Sequence of chain 6.A:
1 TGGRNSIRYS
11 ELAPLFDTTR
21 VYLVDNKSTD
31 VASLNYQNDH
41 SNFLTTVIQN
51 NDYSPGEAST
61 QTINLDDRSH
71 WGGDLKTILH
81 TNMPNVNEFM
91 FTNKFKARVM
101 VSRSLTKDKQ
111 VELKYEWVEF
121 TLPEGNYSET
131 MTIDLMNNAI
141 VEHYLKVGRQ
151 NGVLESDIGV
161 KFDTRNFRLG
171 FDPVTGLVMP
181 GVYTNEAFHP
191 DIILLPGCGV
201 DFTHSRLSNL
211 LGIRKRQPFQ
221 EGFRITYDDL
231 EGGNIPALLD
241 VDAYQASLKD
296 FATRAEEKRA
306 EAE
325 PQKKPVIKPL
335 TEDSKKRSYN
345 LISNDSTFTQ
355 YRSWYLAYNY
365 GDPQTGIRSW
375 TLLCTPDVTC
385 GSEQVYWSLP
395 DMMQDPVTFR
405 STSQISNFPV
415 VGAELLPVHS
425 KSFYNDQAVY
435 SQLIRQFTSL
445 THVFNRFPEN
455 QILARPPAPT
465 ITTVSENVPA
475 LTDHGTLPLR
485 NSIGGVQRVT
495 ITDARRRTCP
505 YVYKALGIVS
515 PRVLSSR

Binding-site contacts:
Ligand atom S1 contacts residue GLY222 of chain 6.A at 3.8 Å.
Ligand atom O3S contacts residue ARG224 of chain 6.A at 3.8 Å.
Ligand atom C3 contacts residue TRP374 of chain 6.A at 4.0 Å (hydrophobic).
Ligand atom O1S contacts residue ARG224 of chain 6.A at 2.9 Å (salt-bridge).
Ligand atom C1 contacts residue ARG224 of chain 6.A at 4.1 Å.
Ligand atom S1 contacts residue TRP374 of chain 6.A at 4.4 Å.
Ligand atom S1 contacts residue ARG224 of chain 6.A at 4.0 Å.
Ligand atom O1S contacts residue GLY222 of chain 6.A at 3.0 Å (h-bond).
Ligand atom O1S contacts residue LYS215 of chain 6.A at 3.9 Å.
Ligand atom C2 contacts residue TRP374 of chain 6.A at 4.0 Å (hydrophobic).
Ligand atom S1 contacts residue LYS215 of chain 6.A at 4.1 Å.
Ligand atom O2S contacts residue GLY222 of chain 6.A at 3.4 Å (h-bond).
Ligand atom N1 contacts residue TRP374 of chain 6.A at 3.5 Å.
Ligand atom O2S contacts residue LYS215 of chain 6.A at 3.1 Å (salt-bridge).
Ligand atom C3 contacts residue ASP229 of chain 6.A at 4.4 Å.
Ligand atom C2 contacts residue ARG224 of chain 6.A at 4.0 Å.
Ligand atom C1 contacts residue TRP374 of chain 6.A at 3.3 Å (hydrophobic).
Ligand atom O1S contacts residue TRP374 of chain 6.A at 4.0 Å.
Ligand atom O1S contacts residue PHE223 of chain 6.A at 3.2 Å.

A small-molecule ligand and the protein it binds are described below.
Small molecule (SMILES): CCCCCCCCCCCC[N+](C)(C)CCCS(=O)(=O)O